The small molecule below binds the protein below.
Small molecule (SMILES): CC(=O)N[C@@H]1[C@@H](O)[C@H](O)[C@@H](CO)O[C@H]1O

Sequence of chain 1.B:
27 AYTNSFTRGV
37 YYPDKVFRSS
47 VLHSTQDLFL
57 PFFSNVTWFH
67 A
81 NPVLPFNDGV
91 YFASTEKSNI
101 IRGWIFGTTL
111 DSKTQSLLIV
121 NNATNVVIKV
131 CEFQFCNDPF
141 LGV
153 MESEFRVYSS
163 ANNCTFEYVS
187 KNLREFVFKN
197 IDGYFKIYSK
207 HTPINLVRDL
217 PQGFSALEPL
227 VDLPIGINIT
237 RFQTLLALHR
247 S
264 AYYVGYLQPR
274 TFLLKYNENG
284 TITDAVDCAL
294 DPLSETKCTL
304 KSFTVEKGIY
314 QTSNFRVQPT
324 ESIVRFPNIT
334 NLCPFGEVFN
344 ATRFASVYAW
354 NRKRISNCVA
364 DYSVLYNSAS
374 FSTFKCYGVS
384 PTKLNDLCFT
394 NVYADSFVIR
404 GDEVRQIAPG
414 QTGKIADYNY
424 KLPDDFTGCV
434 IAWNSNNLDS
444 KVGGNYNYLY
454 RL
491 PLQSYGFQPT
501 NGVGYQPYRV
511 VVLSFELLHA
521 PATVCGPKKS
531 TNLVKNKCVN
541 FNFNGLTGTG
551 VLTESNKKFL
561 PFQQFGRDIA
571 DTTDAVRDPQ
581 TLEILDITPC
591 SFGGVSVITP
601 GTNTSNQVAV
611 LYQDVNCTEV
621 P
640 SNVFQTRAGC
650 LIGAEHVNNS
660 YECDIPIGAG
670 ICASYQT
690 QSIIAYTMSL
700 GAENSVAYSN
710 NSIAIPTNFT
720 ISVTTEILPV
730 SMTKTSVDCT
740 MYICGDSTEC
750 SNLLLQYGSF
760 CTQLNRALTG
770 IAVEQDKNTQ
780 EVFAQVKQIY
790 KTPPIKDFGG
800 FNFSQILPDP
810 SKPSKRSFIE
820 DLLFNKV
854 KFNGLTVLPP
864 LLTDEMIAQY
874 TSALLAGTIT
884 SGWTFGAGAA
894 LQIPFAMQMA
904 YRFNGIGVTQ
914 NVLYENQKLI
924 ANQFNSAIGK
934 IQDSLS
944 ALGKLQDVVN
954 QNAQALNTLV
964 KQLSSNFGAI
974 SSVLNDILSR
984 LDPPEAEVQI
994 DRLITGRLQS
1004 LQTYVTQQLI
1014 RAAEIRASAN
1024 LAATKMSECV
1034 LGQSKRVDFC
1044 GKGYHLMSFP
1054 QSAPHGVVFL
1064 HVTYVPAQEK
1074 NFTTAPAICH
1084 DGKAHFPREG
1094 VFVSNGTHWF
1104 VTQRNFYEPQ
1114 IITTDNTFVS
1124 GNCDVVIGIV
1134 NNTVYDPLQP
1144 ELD

Binding-site contacts:
Ligand atom O5 contacts residue ASN657 of chain 1.B at 2.4 Å (h-bond).
Ligand atom O7 contacts residue ASN657 of chain 1.B at 3.8 Å.
Ligand atom C2 contacts residue ASN657 of chain 1.B at 2.4 Å.
Ligand atom C4 contacts residue ASN657 of chain 1.B at 4.2 Å.
Ligand atom C1 contacts residue ASN657 of chain 1.B at 1.4 Å.
Ligand atom C5 contacts residue ASN657 of chain 1.B at 3.7 Å.
Ligand atom C3 contacts residue ASN657 of chain 1.B at 3.8 Å.
Ligand atom N2 contacts residue ASN657 of chain 1.B at 2.9 Å (h-bond).
Ligand atom C8 contacts residue HIS655 of chain 1.B at 4.2 Å.
Ligand atom C7 contacts residue ASN657 of chain 1.B at 3.6 Å.